Sequence of chain 38.A:
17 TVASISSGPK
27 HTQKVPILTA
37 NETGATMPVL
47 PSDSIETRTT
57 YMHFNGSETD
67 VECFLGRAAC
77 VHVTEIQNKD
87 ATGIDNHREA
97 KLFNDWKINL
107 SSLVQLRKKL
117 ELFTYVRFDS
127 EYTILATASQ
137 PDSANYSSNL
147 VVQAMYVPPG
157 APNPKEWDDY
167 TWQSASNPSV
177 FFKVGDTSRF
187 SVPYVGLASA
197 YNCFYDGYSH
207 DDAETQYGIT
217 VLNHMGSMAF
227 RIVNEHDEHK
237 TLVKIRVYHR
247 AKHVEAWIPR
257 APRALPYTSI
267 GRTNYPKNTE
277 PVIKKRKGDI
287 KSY

This protein binds this small molecule.
Small molecule (SMILES): Cc1cc(CCCOc2c(Cl)cc(C3=NCCO3)cc2Cl)on1

Sequence of chain 38.C:
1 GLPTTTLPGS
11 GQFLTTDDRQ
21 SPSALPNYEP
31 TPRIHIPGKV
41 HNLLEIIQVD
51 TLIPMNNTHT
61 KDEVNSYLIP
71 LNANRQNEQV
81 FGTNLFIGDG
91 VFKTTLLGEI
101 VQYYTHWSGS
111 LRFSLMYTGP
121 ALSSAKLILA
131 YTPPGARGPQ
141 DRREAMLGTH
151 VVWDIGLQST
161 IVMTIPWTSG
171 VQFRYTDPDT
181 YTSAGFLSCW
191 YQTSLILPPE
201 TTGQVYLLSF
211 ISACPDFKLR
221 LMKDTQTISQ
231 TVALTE

Sequence of chain 39.C:
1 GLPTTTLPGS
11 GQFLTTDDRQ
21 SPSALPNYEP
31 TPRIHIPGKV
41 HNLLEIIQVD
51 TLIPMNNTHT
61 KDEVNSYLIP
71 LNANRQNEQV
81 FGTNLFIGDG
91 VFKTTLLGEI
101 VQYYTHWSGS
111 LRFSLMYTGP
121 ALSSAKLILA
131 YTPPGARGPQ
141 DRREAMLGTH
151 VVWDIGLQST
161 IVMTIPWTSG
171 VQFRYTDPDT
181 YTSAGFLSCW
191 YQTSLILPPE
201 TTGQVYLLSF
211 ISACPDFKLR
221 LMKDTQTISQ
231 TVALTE

Binding-site contacts:
Ligand atom C3B contacts residue MET224 of chain 38.A at 3.6 Å (hydrophobic).
Ligand atom C2A contacts residue PHE186 of chain 38.A at 3.8 Å (hydrophobic).
Ligand atom CL2 contacts residue TYR128 of chain 38.A at 3.2 Å.
Ligand atom C2B contacts residue MET224 of chain 38.A at 4.0 Å (hydrophobic).
Ligand atom C5A contacts residue ALA150 of chain 38.A at 3.5 Å (hydrophobic).
Ligand atom O1A contacts residue PHE186 of chain 38.A at 3.4 Å.
Ligand atom C5A contacts residue VAL176 of chain 38.A at 3.5 Å (hydrophobic).
Ligand atom N2 contacts residue MET221 of chain 38.A at 3.5 Å (h-bond).
Ligand atom CL1 contacts residue VAL188 of chain 38.A at 3.7 Å.
Ligand atom O1B contacts residue VAL188 of chain 38.A at 3.7 Å.
Ligand atom N3A contacts residue TYR152 of chain 38.A at 4.0 Å.
Ligand atom C3C contacts residue TYR152 of chain 38.A at 3.8 Å (hydrophobic).
Ligand atom C4B contacts residue PHE186 of chain 38.A at 3.9 Å (hydrophobic).
Ligand atom CL1 contacts residue LEU25 of chain 38.C at 3.7 Å.
Ligand atom C5B contacts residue TYR152 of chain 38.A at 3.7 Å (hydrophobic).
Ligand atom C2C contacts residue VAL191 of chain 38.A at 4.0 Å (hydrophobic).
Ligand atom C4 contacts residue LEU106 of chain 38.A at 3.9 Å (hydrophobic).
Ligand atom C3 contacts residue LEU106 of chain 38.A at 3.8 Å (hydrophobic).
Ligand atom C2A contacts residue TYR152 of chain 38.A at 3.8 Å (hydrophobic).
Ligand atom C5 contacts residue TYR128 of chain 38.A at 3.8 Å (hydrophobic).
Ligand atom C6B contacts residue TYR152 of chain 38.A at 3.9 Å (hydrophobic).
Ligand atom C4A contacts residue ALA150 of chain 38.A at 4.0 Å (hydrophobic).
Ligand atom O1 contacts residue ILE104 of chain 38.A at 3.4 Å.
Ligand atom C4A contacts residue PRO174 of chain 38.A at 3.0 Å (hydrophobic).
Ligand atom C2B contacts residue TYR128 of chain 38.A at 3.9 Å (hydrophobic).
Ligand atom N3A contacts residue PRO174 of chain 38.A at 3.3 Å (h-bond).
Ligand atom C3C contacts residue ILE104 of chain 38.A at 3.7 Å (hydrophobic).
Ligand atom C5A contacts residue PHE186 of chain 38.A at 4.0 Å (hydrophobic).
Ligand atom C1C contacts residue TYR128 of chain 38.A at 3.3 Å (hydrophobic).
Ligand atom CL1 contacts residue TYR152 of chain 38.A at 3.9 Å.
Ligand atom C31 contacts residue LEU106 of chain 38.A at 4.0 Å (hydrophobic).
Ligand atom C1B contacts residue VAL188 of chain 38.A at 4.0 Å (hydrophobic).
Ligand atom O1A contacts residue MET224 of chain 38.A at 3.5 Å (h-bond).
Ligand atom O1 contacts residue MET221 of chain 38.A at 3.5 Å (h-bond).
Ligand atom N3A contacts residue ALA24 of chain 38.C at 3.8 Å.
Ligand atom C4A contacts residue SER175 of chain 38.A at 3.7 Å.
Ligand atom CL2 contacts residue ILE104 of chain 38.A at 3.5 Å.
Ligand atom CL2 contacts residue MET224 of chain 38.A at 3.4 Å.
Ligand atom C4B contacts residue TYR152 of chain 38.A at 3.6 Å (hydrophobic).
Ligand atom C3B contacts residue PHE186 of chain 38.A at 3.9 Å (hydrophobic).